Sequence of chain 56.E:
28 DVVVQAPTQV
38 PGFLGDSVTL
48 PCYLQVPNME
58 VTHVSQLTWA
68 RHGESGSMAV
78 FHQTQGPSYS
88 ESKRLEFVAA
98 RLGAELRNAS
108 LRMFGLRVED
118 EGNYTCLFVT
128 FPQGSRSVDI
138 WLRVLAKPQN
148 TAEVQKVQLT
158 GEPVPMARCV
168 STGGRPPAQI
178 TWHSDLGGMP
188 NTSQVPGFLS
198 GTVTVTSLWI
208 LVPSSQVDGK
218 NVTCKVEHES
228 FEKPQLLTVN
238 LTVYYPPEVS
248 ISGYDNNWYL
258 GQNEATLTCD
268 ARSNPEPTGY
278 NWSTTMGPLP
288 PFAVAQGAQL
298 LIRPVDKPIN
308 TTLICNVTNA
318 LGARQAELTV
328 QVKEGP

Binding-site contacts:
Ligand atom C8 contacts residue TRP138 of chain 56.E at 4.0 Å (hydrophobic).
Ligand atom C3 contacts residue ASN120 of chain 56.E at 3.9 Å.
Ligand atom C6 contacts residue ASN120 of chain 56.E at 3.0 Å.
Ligand atom C7 contacts residue TRP138 of chain 56.E at 4.3 Å (hydrophobic).
Ligand atom C8 contacts residue GLY119 of chain 56.E at 3.9 Å.
Ligand atom C3 contacts residue TRP138 of chain 56.E at 2.9 Å (hydrophobic).
Ligand atom O7 contacts residue ASN120 of chain 56.E at 4.4 Å.
Ligand atom O4 contacts residue TRP138 of chain 56.E at 3.1 Å.
Ligand atom O3 contacts residue TRP138 of chain 56.E at 3.5 Å.
Ligand atom O7 contacts residue TRP138 of chain 56.E at 3.8 Å.
Ligand atom N2 contacts residue ASN120 of chain 56.E at 3.0 Å (h-bond).
Ligand atom C2 contacts residue TRP138 of chain 56.E at 3.8 Å (hydrophobic).
Ligand atom N2 contacts residue TRP138 of chain 56.E at 3.7 Å.
Ligand atom C8 contacts residue ASN120 of chain 56.E at 4.1 Å.
Ligand atom C2 contacts residue ASN120 of chain 56.E at 2.6 Å.
Ligand atom O5 contacts residue ASN120 of chain 56.E at 2.4 Å (h-bond).
Ligand atom C5 contacts residue TRP138 of chain 56.E at 3.5 Å (hydrophobic).
Ligand atom O5 contacts residue TRP138 of chain 56.E at 4.3 Å.
Ligand atom C1 contacts residue TRP138 of chain 56.E at 3.9 Å (hydrophobic).
Ligand atom C4 contacts residue TRP138 of chain 56.E at 3.3 Å (hydrophobic).
Ligand atom C5 contacts residue ASN120 of chain 56.E at 3.9 Å.
Ligand atom C4 contacts residue ASN120 of chain 56.E at 4.2 Å.
Ligand atom C7 contacts residue ASN120 of chain 56.E at 3.8 Å.
Ligand atom C5 contacts residue ASN120 of chain 56.E at 3.6 Å.
Ligand atom O5 contacts residue ASN120 of chain 56.E at 4.0 Å.
Ligand atom C1 contacts residue ASN120 of chain 56.E at 1.4 Å.

The protein below binds the small molecule below.
Small molecule (SMILES): CC(=O)N[C@H]1[C@H](O[C@H]2[C@H](O)[C@@H](NC(C)=O)CO[C@@H]2CO[C@@H]2O[C@@H](C)[C@@H](O)[C@@H](O)[C@@H]2O)O[C@H](CO)[C@@H](O[C@@H]2O[C@H](CO)[C@@H](O)[C@H](O[C@@H]3O[C@H](CO)[C@@H](O)[C@H](O)[C@@H]3O)[C@@H]2O)[C@@H]1O